Binding-site contacts:
Ligand atom NAH contacts residue TYR252 of chain 1.A at 2.4 Å (h-bond).
Ligand atom CAB contacts residue GLY284 of chain 1.A at 3.7 Å.
Ligand atom CAK contacts residue MET272 of chain 1.A at 3.6 Å (hydrophobic).
Ligand atom CAG contacts residue MET272 of chain 1.A at 3.6 Å (hydrophobic).
Ligand atom CAA contacts residue MET272 of chain 1.A at 3.8 Å (hydrophobic).
Ligand atom NAO contacts residue PHE288 of chain 1.A at 3.6 Å.
Ligand atom CAL contacts residue GLN285 of chain 1.A at 3.1 Å.
Ligand atom NAR contacts residue PHE288 of chain 1.A at 3.8 Å.
Ligand atom CAE contacts residue LYS277 of chain 1.A at 3.7 Å.
Ligand atom CAF contacts residue MET272 of chain 1.A at 3.6 Å (hydrophobic).
Ligand atom CAT contacts residue ILE251 of chain 1.A at 3.8 Å (hydrophobic).
Ligand atom CAL contacts residue GLY284 of chain 1.A at 3.8 Å.
Ligand atom CAG contacts residue TYR252 of chain 1.A at 3.6 Å (hydrophobic).
Ligand atom CAD contacts residue GLU280 of chain 1.A at 3.7 Å.
Ligand atom NAJ contacts residue MET272 of chain 1.A at 3.6 Å.
Ligand atom CAU contacts residue SER236 of chain 1.A at 3.4 Å.
Ligand atom CAU contacts residue ILE251 of chain 1.A at 3.5 Å (hydrophobic).
Ligand atom CAG contacts residue GLY284 of chain 1.A at 3.5 Å.
Ligand atom NAQ contacts residue ILE251 of chain 1.A at 3.6 Å.
Ligand atom NAH contacts residue GLY284 of chain 1.A at 3.6 Å.
Ligand atom CAI contacts residue GLY284 of chain 1.A at 3.3 Å.
Ligand atom NAQ contacts residue PHE288 of chain 1.A at 3.6 Å.
Ligand atom CAI contacts residue TYR252 of chain 1.A at 3.1 Å (hydrophobic).
Ligand atom CAF contacts residue PRO271 of chain 1.A at 3.5 Å (hydrophobic).
Ligand atom CAC contacts residue TYR252 of chain 1.A at 3.5 Å (hydrophobic).
Ligand atom CAT contacts residue TYR83 of chain 1.A at 3.8 Å (hydrophobic).
Ligand atom CAB contacts residue MET272 of chain 1.A at 3.8 Å (hydrophobic).
Ligand atom CAS contacts residue LEU234 of chain 1.A at 3.8 Å (hydrophobic).
Ligand atom CAK contacts residue GLY284 of chain 1.A at 3.8 Å.
Ligand atom CAD contacts residue VAL281 of chain 1.A at 3.6 Å (hydrophobic).
Ligand atom CAC contacts residue VAL281 of chain 1.A at 3.8 Å (hydrophobic).
Ligand atom CAL contacts residue TYR252 of chain 1.A at 3.2 Å (hydrophobic).
Ligand atom CAE contacts residue GLU280 of chain 1.A at 3.5 Å.
Ligand atom NAJ contacts residue GLY284 of chain 1.A at 3.4 Å (h-bond).
Ligand atom NAR contacts residue GLN285 of chain 1.A at 3.4 Å (h-bond).
Ligand atom CAW contacts residue MET272 of chain 1.A at 3.8 Å (hydrophobic).
Ligand atom SAM contacts residue PHE255 of chain 1.A at 3.8 Å.
Ligand atom CAV contacts residue ILE251 of chain 1.A at 3.3 Å (hydrophobic).
Ligand atom CAP contacts residue PHE288 of chain 1.A at 3.5 Å (hydrophobic).
Ligand atom CAE contacts residue PRO271 of chain 1.A at 3.7 Å (hydrophobic).

This protein binds this small molecule.
Small molecule (SMILES): Cn1cc(-c2ccccc2)nc1CSc1nc2ccccn2n1

Sequence of chain 1.A:
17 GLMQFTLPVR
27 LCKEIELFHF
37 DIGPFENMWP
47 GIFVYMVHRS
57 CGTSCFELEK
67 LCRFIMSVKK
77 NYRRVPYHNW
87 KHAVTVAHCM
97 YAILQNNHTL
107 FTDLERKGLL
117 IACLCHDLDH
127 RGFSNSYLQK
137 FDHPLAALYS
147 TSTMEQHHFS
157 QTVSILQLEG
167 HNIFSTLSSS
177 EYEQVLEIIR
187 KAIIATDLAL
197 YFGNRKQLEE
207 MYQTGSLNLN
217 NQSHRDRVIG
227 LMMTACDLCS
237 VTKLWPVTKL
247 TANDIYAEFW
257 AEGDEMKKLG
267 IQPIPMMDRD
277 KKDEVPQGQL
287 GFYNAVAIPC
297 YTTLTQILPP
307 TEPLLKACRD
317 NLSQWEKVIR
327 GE